Sequence of chain 1.A:
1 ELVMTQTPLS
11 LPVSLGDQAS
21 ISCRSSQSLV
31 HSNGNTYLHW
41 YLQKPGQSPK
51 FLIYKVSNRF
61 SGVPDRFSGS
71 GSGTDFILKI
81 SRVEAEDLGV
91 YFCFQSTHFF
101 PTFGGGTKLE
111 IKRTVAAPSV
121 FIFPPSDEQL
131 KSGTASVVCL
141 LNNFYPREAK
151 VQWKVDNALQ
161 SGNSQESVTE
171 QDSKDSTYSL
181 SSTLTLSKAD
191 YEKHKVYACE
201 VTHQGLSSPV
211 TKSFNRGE

Sequence of chain 2.B:
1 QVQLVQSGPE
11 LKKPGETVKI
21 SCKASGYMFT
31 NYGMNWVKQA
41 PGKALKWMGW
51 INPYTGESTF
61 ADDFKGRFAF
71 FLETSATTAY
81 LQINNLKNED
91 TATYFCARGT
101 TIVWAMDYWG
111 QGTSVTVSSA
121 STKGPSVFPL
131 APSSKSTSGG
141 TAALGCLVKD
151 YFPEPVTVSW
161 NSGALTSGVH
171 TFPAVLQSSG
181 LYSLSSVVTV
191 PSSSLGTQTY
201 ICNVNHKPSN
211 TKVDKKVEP

Sequence of chain 1.B:
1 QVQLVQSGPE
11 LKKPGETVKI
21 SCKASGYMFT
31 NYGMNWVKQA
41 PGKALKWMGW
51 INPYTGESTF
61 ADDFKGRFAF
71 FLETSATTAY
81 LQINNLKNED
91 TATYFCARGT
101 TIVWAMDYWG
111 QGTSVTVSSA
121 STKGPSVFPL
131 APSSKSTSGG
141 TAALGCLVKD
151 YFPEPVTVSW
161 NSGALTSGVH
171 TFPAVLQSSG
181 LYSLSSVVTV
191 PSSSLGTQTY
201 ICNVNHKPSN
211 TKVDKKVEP

Sequence of chain 2.A:
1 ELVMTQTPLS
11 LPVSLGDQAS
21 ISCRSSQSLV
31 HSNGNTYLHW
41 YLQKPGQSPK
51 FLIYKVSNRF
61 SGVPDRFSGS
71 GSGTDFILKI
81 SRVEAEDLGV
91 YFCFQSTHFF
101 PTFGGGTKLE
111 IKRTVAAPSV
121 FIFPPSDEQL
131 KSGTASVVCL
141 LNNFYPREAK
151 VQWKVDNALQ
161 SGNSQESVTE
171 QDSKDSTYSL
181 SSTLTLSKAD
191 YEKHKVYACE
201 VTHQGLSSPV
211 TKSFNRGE

The small molecule below binds the protein below.
Small molecule (SMILES): CC(=O)[C@H]1CC[C@H]2[C@@H]3CCC4=CC(=O)CC[C@]4(C)[C@H]3CC[C@]12C

Binding-site contacts:
Ligand atom C19 contacts residue TRP50 of chain 1.B at 3.6 Å (hydrophobic).
Ligand atom C7 contacts residue TRP104 of chain 1.B at 4.1 Å (hydrophobic).
Ligand atom O3 contacts residue ASN35 of chain 1.B at 3.3 Å (h-bond).
Ligand atom C6 contacts residue THR101 of chain 1.B at 3.9 Å.
Ligand atom C2 contacts residue TRP47 of chain 1.B at 4.2 Å (hydrophobic).
Ligand atom C3 contacts residue ALA105 of chain 1.B at 4.0 Å (hydrophobic).
Ligand atom C4 contacts residue GLY99 of chain 1.B at 3.9 Å.
Ligand atom C1 contacts residue PRO101 of chain 1.A at 4.1 Å (hydrophobic).
Ligand atom C4 contacts residue ALA105 of chain 1.B at 4.2 Å (hydrophobic).
Ligand atom C4 contacts residue ASN35 of chain 1.B at 3.8 Å.
Ligand atom C1 contacts residue SER96 of chain 1.A at 3.8 Å.
Ligand atom O3 contacts residue TRP104 of chain 1.B at 4.2 Å.
Ligand atom C1 contacts residue TRP104 of chain 1.B at 3.8 Å (hydrophobic).
Ligand atom C4 contacts residue TRP104 of chain 1.B at 4.2 Å (hydrophobic).
Ligand atom O3 contacts residue ALA105 of chain 1.B at 3.2 Å.
Ligand atom C14 contacts residue TRP104 of chain 1.B at 3.8 Å (hydrophobic).
Ligand atom C16 contacts residue TRP104 of chain 1.B at 4.2 Å (hydrophobic).
Ligand atom O3 contacts residue GLY99 of chain 1.B at 4.0 Å.
Ligand atom C3 contacts residue ASN35 of chain 1.B at 3.2 Å.
Ligand atom C20 contacts residue ASN33 of chain 2.A at 4.1 Å.
Ligand atom C7 contacts residue TRP50 of chain 1.B at 4.1 Å (hydrophobic).
Ligand atom C2 contacts residue PRO101 of chain 1.A at 4.3 Å (hydrophobic).
Ligand atom C12 contacts residue TRP104 of chain 1.B at 4.2 Å (hydrophobic).
Ligand atom O20 contacts residue ASN33 of chain 2.A at 2.9 Å (h-bond).
Ligand atom C12 contacts residue SER96 of chain 1.A at 4.2 Å.
Ligand atom C19 contacts residue ASN35 of chain 1.B at 4.3 Å.
Ligand atom C9 contacts residue TRP104 of chain 1.B at 4.1 Å (hydrophobic).
Ligand atom C3 contacts residue TRP104 of chain 1.B at 4.0 Å (hydrophobic).
Ligand atom C6 contacts residue TRP50 of chain 1.B at 4.0 Å (hydrophobic).
Ligand atom C2 contacts residue PHE94 of chain 1.A at 4.2 Å (hydrophobic).
Ligand atom C2 contacts residue ASN35 of chain 1.B at 3.5 Å.
Ligand atom C17 contacts residue TRP104 of chain 1.B at 3.7 Å (hydrophobic).
Ligand atom C3 contacts residue MET106 of chain 1.B at 4.2 Å (hydrophobic).
Ligand atom C7 contacts residue THR101 of chain 1.B at 4.2 Å.
Ligand atom C16 contacts residue TRP104 of chain 2.B at 4.0 Å (hydrophobic).
Ligand atom C15 contacts residue TRP104 of chain 1.B at 4.1 Å (hydrophobic).
Ligand atom O3 contacts residue MET106 of chain 1.B at 3.1 Å.
Ligand atom C8 contacts residue TRP50 of chain 1.B at 4.0 Å (hydrophobic).
Ligand atom C19 contacts residue TRP47 of chain 1.B at 4.0 Å (hydrophobic).
Ligand atom C2 contacts residue TRP104 of chain 1.B at 4.1 Å (hydrophobic).